Binding-site contacts:
Ligand atom C9 contacts residue ARG161 of chain 1.A at 4.0 Å.
Ligand atom C7' contacts residue ARG194 of chain 1.A at 3.6 Å.
Ligand atom C5 contacts residue LYS135 of chain 1.A at 4.1 Å.
Ligand atom C8' contacts residue TYR191 of chain 1.A at 4.0 Å (hydrophobic).
Ligand atom N3 contacts residue ARG194 of chain 1.A at 3.4 Å (salt-bridge).
Ligand atom C9' contacts residue NHE1 of chain 1.E at 3.9 Å.
Ligand atom C9 contacts residue ILE311 of chain 1.A at 3.4 Å (hydrophobic).
Ligand atom C7' contacts residue TYR191 of chain 1.A at 3.6 Å (hydrophobic).
Ligand atom CA' contacts residue ARG194 of chain 1.A at 3.9 Å.
Ligand atom C2 contacts residue TYR191 of chain 1.A at 4.0 Å (hydrophobic).
Ligand atom OC' contacts residue ARG194 of chain 1.A at 3.6 Å (salt-bridge).
Ligand atom N1' contacts residue ARG194 of chain 1.A at 3.6 Å (salt-bridge).
Ligand atom C4' contacts residue NHE1 of chain 1.E at 3.9 Å.
Ligand atom N1' contacts residue TYR191 of chain 1.A at 3.7 Å.
Ligand atom O6 contacts residue ARG161 of chain 1.A at 3.0 Å (salt-bridge).
Ligand atom C7 contacts residue ILE311 of chain 1.A at 4.0 Å (hydrophobic).
Ligand atom C5' contacts residue ARG194 of chain 1.A at 3.4 Å.
Ligand atom C5 contacts residue TYR191 of chain 1.A at 3.7 Å (hydrophobic).
Ligand atom O6 contacts residue LYS135 of chain 1.A at 3.2 Å (salt-bridge).
Ligand atom C6' contacts residue ARG194 of chain 1.A at 3.6 Å.
Ligand atom C4' contacts residue ARG194 of chain 1.A at 3.5 Å.
Ligand atom C9 contacts residue GLY160 of chain 1.A at 3.5 Å.
Ligand atom C8' contacts residue NHE1 of chain 1.E at 3.3 Å.
Ligand atom O6 contacts residue TYR191 of chain 1.A at 3.7 Å.
Ligand atom C9 contacts residue PRO196 of chain 1.A at 3.7 Å (hydrophobic).
Ligand atom C10 contacts residue MET195 of chain 1.A at 4.0 Å (hydrophobic).
Ligand atom C8' contacts residue GLY190 of chain 1.A at 4.0 Å.
Ligand atom O6 contacts residue GLY160 of chain 1.A at 3.9 Å.
Ligand atom C8 contacts residue ARG194 of chain 1.A at 3.8 Å.
Ligand atom C5' contacts residue NHE1 of chain 1.E at 3.9 Å.
Ligand atom N1 contacts residue TYR191 of chain 1.A at 3.4 Å.
Ligand atom C7' contacts residue GLY190 of chain 1.A at 3.9 Å.
Ligand atom C7 contacts residue ASP312 of chain 1.A at 3.5 Å.
Ligand atom CB' contacts residue ARG194 of chain 1.A at 4.1 Å.
Ligand atom C10 contacts residue TYR191 of chain 1.A at 3.8 Å (hydrophobic).
Ligand atom C2 contacts residue ARG194 of chain 1.A at 4.0 Å.
Ligand atom C3' contacts residue ARG194 of chain 1.A at 3.7 Å.
Ligand atom C10 contacts residue ARG194 of chain 1.A at 3.5 Å.
Ligand atom C2' contacts residue ARG194 of chain 1.A at 3.6 Å.
Ligand atom N1 contacts residue LYS135 of chain 1.A at 3.9 Å.

Sequence of chain 1.A:
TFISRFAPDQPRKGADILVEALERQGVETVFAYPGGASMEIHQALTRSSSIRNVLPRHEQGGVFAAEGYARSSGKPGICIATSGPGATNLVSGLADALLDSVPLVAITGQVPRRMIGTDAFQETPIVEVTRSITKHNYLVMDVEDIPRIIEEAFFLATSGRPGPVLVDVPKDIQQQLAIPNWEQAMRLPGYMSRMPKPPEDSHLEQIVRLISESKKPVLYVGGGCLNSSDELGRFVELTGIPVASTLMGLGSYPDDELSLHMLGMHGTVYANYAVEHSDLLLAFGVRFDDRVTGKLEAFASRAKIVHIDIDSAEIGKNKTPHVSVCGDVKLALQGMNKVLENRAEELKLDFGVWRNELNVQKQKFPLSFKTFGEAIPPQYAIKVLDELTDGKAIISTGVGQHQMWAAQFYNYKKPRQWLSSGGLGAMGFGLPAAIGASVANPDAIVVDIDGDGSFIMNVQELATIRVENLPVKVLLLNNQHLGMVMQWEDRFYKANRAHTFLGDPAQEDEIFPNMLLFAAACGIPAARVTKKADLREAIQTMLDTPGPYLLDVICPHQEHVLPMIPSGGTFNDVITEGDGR

A protein and the small-molecule ligand that binds it are described below.
Small molecule (SMILES): CC(C)[C@@]1(C)N=C(c2nc3ccccc3cc2C(=O)O)NC1=O